This protein binds this small molecule.
Small molecule (SMILES): CC[C@H](C)[C@H](NC(=O)[C@@H]1CCCN1C(=O)CNC(=O)[C@@H](NC(=O)[C@H](CC(C)C)NC(=O)CNC(=O)[C@H](CCCN=C(N)N)NC(=O)CNC(=O)CNC(=O)[C@@H]1C[C@@H](O)CN1C(=O)[C@@H]1CCCN1C(=O)CNC(=O)[C@@H]1C[C@@H](O)CN1)[C@@H](C)O)C(=O)NCC(=O)N1CCC[C@H]1C=O

Sequence of chain 1.A:
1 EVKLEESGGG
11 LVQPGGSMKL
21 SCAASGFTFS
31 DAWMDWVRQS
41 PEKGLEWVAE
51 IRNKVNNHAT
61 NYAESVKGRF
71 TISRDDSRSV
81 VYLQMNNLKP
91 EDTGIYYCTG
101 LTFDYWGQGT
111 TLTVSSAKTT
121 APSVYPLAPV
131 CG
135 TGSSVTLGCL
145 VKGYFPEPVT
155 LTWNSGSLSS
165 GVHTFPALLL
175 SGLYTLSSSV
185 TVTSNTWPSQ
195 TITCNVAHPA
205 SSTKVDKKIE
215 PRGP

Sequence of chain 1.B:
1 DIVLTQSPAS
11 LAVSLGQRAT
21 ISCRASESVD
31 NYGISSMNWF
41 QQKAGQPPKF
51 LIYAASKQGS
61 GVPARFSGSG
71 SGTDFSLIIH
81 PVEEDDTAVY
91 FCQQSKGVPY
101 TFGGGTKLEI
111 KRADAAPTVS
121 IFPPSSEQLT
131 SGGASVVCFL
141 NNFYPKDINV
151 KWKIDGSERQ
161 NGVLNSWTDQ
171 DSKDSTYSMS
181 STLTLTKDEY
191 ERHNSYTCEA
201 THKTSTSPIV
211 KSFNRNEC

Binding-site contacts:
Ligand atom O contacts residue TRP33 of chain 1.A at 3.2 Å (h-bond).
Ligand atom O contacts residue SER95 of chain 1.B at 2.7 Å (h-bond).
Ligand atom N contacts residue ASP104 of chain 1.A at 2.8 Å (salt-bridge).
Ligand atom O contacts residue TYR32 of chain 1.B at 3.7 Å.
Ligand atom OG1 contacts residue PHE103 of chain 1.A at 2.9 Å (h-bond).
Ligand atom CB contacts residue ASP104 of chain 1.A at 3.4 Å.
Ligand atom CB contacts residue SER95 of chain 1.B at 3.4 Å.
Ligand atom CA contacts residue ASP104 of chain 1.A at 3.8 Å.
Ligand atom O contacts residue THR102 of chain 1.A at 2.7 Å (h-bond).
Ligand atom N contacts residue ASP104 of chain 1.A at 3.0 Å (salt-bridge).
Ligand atom O contacts residue LEU101 of chain 1.A at 3.3 Å.
Ligand atom N contacts residue ASP31 of chain 1.A at 3.1 Å (salt-bridge).
Ligand atom O contacts residue LEU101 of chain 1.A at 3.2 Å.
Ligand atom CA contacts residue THR102 of chain 1.A at 3.5 Å.
Ligand atom C contacts residue THR102 of chain 1.A at 3.8 Å.
Ligand atom CA contacts residue LEU101 of chain 1.A at 3.5 Å (hydrophobic).
Ligand atom OG1 contacts residue ASP104 of chain 1.A at 2.7 Å (salt-bridge).
Ligand atom CZ contacts residue TRP33 of chain 1.A at 3.8 Å (hydrophobic).
Ligand atom O contacts residue TYR53 of chain 1.B at 3.4 Å.
Ligand atom CG2 contacts residue PHE50 of chain 1.B at 3.6 Å (hydrophobic).
Ligand atom CB contacts residue ASN38 of chain 1.B at 3.5 Å.
Ligand atom CA contacts residue ASP31 of chain 1.A at 3.1 Å.
Ligand atom C contacts residue ASP104 of chain 1.A at 3.6 Å.
Ligand atom CD contacts residue TYR100 of chain 1.B at 3.6 Å (hydrophobic).
Ligand atom NH1 contacts residue TRP33 of chain 1.A at 3.2 Å.
Ligand atom O contacts residue ASN38 of chain 1.B at 3.0 Å (h-bond).
Ligand atom CA contacts residue SER95 of chain 1.B at 3.5 Å.
Ligand atom C contacts residue TYR32 of chain 1.B at 3.8 Å (hydrophobic).
Ligand atom CG contacts residue TRP33 of chain 1.A at 3.5 Å (hydrophobic).
Ligand atom CA contacts residue ASP104 of chain 1.A at 3.8 Å.
Ligand atom CG contacts residue TYR100 of chain 1.B at 3.4 Å (hydrophobic).
Ligand atom CG2 contacts residue ASP104 of chain 1.A at 3.4 Å.
Ligand atom N contacts residue TRP33 of chain 1.A at 3.8 Å.
Ligand atom CA contacts residue ASN38 of chain 1.B at 3.5 Å.
Ligand atom C contacts residue ASP104 of chain 1.A at 3.9 Å.
Ligand atom OG1 contacts residue LEU101 of chain 1.A at 3.4 Å (h-bond).
Ligand atom C contacts residue ASN38 of chain 1.B at 3.7 Å.
Ligand atom CA contacts residue ASP104 of chain 1.A at 3.4 Å.
Ligand atom CG contacts residue ASP104 of chain 1.A at 3.8 Å.
Ligand atom CB contacts residue ASP104 of chain 1.A at 3.7 Å.